Binding-site contacts:
Ligand atom N2 contacts residue ASN657 of chain 1.A at 2.9 Å (h-bond).
Ligand atom O7 contacts residue ASN657 of chain 1.A at 3.9 Å.
Ligand atom O5 contacts residue ASN657 of chain 1.A at 2.4 Å (h-bond).
Ligand atom C2 contacts residue ASN657 of chain 1.A at 2.5 Å.
Ligand atom O6 contacts residue ASN657 of chain 1.A at 4.2 Å.
Ligand atom C3 contacts residue ASN657 of chain 1.A at 3.8 Å.
Ligand atom C4 contacts residue ASN657 of chain 1.A at 4.2 Å.
Ligand atom C5 contacts residue ASN657 of chain 1.A at 3.7 Å.
Ligand atom C1 contacts residue ASN657 of chain 1.A at 1.4 Å.
Ligand atom C7 contacts residue ASN657 of chain 1.A at 3.6 Å.

The protein below binds the small molecule below.
Small molecule (SMILES): CC(=O)N[C@@H]1[C@@H](O)[C@H](O)[C@@H](CO)O[C@H]1O

Sequence of chain 1.A:
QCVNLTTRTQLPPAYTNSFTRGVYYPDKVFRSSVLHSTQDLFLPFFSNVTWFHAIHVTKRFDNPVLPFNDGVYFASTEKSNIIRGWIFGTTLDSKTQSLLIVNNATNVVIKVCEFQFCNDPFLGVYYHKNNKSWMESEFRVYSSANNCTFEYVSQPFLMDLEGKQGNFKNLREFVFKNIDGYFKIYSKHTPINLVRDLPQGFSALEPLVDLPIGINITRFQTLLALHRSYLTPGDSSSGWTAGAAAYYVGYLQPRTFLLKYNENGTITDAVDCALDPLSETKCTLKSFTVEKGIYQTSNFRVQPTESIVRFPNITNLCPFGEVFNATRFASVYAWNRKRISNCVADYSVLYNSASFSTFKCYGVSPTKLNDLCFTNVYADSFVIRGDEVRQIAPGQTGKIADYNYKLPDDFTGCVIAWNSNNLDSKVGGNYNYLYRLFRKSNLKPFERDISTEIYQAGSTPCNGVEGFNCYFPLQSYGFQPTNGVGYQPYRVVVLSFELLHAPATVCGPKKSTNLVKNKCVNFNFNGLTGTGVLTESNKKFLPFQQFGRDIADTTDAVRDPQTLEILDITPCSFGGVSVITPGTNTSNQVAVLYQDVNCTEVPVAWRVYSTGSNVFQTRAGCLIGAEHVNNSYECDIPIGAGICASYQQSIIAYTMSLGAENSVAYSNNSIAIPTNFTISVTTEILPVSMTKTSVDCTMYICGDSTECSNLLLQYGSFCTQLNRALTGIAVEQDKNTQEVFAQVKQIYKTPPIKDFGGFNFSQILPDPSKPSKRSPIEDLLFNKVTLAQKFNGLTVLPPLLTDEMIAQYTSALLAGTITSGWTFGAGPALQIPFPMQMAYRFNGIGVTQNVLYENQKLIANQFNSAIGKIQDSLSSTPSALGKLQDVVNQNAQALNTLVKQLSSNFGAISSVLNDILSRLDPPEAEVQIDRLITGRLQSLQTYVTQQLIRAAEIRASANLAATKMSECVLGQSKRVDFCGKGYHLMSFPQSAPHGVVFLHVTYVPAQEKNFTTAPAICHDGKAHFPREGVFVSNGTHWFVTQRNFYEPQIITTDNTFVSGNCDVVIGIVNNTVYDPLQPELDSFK